This small molecule binds to this protein.
Small molecule (SMILES): Nc1ncnc2[nH]cnc12

Sequence of chain 2.A:
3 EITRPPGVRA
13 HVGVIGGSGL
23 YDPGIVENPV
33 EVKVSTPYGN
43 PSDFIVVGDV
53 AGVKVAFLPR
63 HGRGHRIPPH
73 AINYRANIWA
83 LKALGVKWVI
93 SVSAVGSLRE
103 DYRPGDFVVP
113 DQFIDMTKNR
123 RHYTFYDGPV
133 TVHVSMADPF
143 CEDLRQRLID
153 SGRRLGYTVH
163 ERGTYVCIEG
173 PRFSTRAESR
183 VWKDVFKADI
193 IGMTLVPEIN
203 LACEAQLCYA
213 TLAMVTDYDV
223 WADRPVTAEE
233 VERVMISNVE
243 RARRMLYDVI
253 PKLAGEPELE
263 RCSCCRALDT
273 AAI

Binding-site contacts:
Ligand atom N9 contacts residue VAL97 of chain 2.A at 3.9 Å.
Ligand atom C2 contacts residue ILE193 of chain 2.A at 3.8 Å (hydrophobic).
Ligand atom N9 contacts residue ILE193 of chain 2.A at 4.0 Å.
Ligand atom C2 contacts residue PHE175 of chain 2.A at 3.8 Å (hydrophobic).
Ligand atom C4 contacts residue PHE175 of chain 2.A at 4.0 Å (hydrophobic).
Ligand atom C5 contacts residue GLY98 of chain 2.A at 3.4 Å.
Ligand atom C5 contacts residue ASP219 of chain 2.A at 3.7 Å.
Ligand atom N6 contacts residue ASP221 of chain 2.A at 3.0 Å (salt-bridge).
Ligand atom C8 contacts residue ALA96 of chain 2.A at 4.0 Å (hydrophobic).
Ligand atom N9 contacts residue ALA96 of chain 2.A at 3.7 Å.
Ligand atom N1 contacts residue ILE193 of chain 2.A at 3.7 Å.
Ligand atom C4 contacts residue GLY98 of chain 2.A at 4.0 Å.
Ligand atom C5 contacts residue ILE193 of chain 2.A at 3.8 Å (hydrophobic).
Ligand atom N7 contacts residue VAL97 of chain 2.A at 3.5 Å.
Ligand atom C6 contacts residue ASP221 of chain 2.A at 3.9 Å.
Ligand atom N3 contacts residue GLY194 of chain 2.A at 3.5 Å.
Ligand atom N3 contacts residue ILE193 of chain 2.A at 3.7 Å.
Ligand atom N7 contacts residue VAL233 of chain 2.A at 3.9 Å.
Ligand atom N7 contacts residue GLY98 of chain 2.A at 3.1 Å (h-bond).
Ligand atom N6 contacts residue ILE193 of chain 2.A at 3.9 Å.
Ligand atom C6 contacts residue PHE175 of chain 2.A at 3.8 Å (hydrophobic).
Ligand atom C8 contacts residue ASP219 of chain 2.A at 3.5 Å.
Ligand atom N6 contacts residue ASP219 of chain 2.A at 2.7 Å (salt-bridge).
Ligand atom N7 contacts residue THR218 of chain 2.A at 3.6 Å.
Ligand atom C4 contacts residue ILE193 of chain 2.A at 3.6 Å (hydrophobic).
Ligand atom C5 contacts residue PHE175 of chain 2.A at 3.9 Å (hydrophobic).
Ligand atom C8 contacts residue VAL233 of chain 2.A at 3.9 Å (hydrophobic).
Ligand atom C2 contacts residue MET195 of chain 2.A at 3.7 Å (hydrophobic).
Ligand atom C6 contacts residue GLY98 of chain 2.A at 4.0 Å.
Ligand atom C6 contacts residue ASP219 of chain 2.A at 3.7 Å.
Ligand atom N3 contacts residue MET195 of chain 2.A at 3.8 Å.
Ligand atom N6 contacts residue VAL228 of chain 2.A at 3.8 Å.
Ligand atom C8 contacts residue VAL97 of chain 2.A at 3.5 Å (hydrophobic).
Ligand atom N6 contacts residue GLY98 of chain 2.A at 3.8 Å.
Ligand atom N1 contacts residue PHE175 of chain 2.A at 3.5 Å.
Ligand atom N7 contacts residue ASP219 of chain 2.A at 2.6 Å (salt-bridge).
Ligand atom C6 contacts residue ILE193 of chain 2.A at 3.8 Å (hydrophobic).
Ligand atom C8 contacts residue GLY98 of chain 2.A at 3.5 Å.
Ligand atom N1 contacts residue ASP221 of chain 2.A at 3.8 Å.
Ligand atom C8 contacts residue THR218 of chain 2.A at 3.5 Å.